Sequence of chain 1.B:
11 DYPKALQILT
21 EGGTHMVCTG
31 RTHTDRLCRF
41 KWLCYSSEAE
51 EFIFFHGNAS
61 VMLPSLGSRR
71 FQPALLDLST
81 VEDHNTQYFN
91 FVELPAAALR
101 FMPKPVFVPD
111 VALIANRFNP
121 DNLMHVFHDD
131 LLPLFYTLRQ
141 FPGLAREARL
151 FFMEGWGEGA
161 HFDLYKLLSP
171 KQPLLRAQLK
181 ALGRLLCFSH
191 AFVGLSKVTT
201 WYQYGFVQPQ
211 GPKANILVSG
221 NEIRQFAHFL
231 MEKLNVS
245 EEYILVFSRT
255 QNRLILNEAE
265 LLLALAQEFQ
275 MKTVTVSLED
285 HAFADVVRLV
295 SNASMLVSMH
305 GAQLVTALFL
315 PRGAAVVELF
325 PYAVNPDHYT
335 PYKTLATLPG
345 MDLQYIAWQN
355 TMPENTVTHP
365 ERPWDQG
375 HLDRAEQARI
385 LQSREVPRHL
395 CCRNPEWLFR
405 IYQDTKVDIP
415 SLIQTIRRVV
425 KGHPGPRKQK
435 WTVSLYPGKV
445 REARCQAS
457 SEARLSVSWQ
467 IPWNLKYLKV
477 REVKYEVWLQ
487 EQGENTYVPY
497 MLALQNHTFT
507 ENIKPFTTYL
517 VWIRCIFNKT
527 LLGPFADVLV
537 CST

Binding-site contacts:
Ligand atom C7 contacts residue ASN502 of chain 1.B at 3.6 Å.
Ligand atom O5 contacts residue ASN502 of chain 1.B at 2.3 Å (h-bond).
Ligand atom O6 contacts residue LEU500 of chain 1.B at 3.3 Å.
Ligand atom O6 contacts residue GLN501 of chain 1.B at 2.8 Å (h-bond).
Ligand atom O5 contacts residue GLN501 of chain 1.B at 3.5 Å (h-bond).
Ligand atom O6 contacts residue ALA499 of chain 1.B at 4.2 Å.
Ligand atom C1 contacts residue GLN501 of chain 1.B at 4.3 Å.
Ligand atom C6 contacts residue GLN501 of chain 1.B at 3.8 Å.
Ligand atom C1 contacts residue ASN502 of chain 1.B at 1.4 Å.
Ligand atom O7 contacts residue ASN502 of chain 1.B at 3.6 Å.
Ligand atom C6 contacts residue LEU500 of chain 1.B at 4.4 Å (hydrophobic).
Ligand atom N2 contacts residue ASN502 of chain 1.B at 3.0 Å (h-bond).
Ligand atom C5 contacts residue GLN501 of chain 1.B at 4.2 Å.
Ligand atom C4 contacts residue ASN502 of chain 1.B at 4.2 Å.
Ligand atom C3 contacts residue ASN502 of chain 1.B at 3.8 Å.
Ligand atom C2 contacts residue ASN502 of chain 1.B at 2.5 Å.
Ligand atom C5 contacts residue LEU500 of chain 1.B at 4.2 Å (hydrophobic).
Ligand atom C5 contacts residue ASN502 of chain 1.B at 3.6 Å.

A protein and the small-molecule ligand that binds it are described below.
Small molecule (SMILES): CC(=O)N[C@@H]1[C@@H](O)[C@H](O)[C@@H](CO)O[C@H]1O